Sequence of chain 1.M:
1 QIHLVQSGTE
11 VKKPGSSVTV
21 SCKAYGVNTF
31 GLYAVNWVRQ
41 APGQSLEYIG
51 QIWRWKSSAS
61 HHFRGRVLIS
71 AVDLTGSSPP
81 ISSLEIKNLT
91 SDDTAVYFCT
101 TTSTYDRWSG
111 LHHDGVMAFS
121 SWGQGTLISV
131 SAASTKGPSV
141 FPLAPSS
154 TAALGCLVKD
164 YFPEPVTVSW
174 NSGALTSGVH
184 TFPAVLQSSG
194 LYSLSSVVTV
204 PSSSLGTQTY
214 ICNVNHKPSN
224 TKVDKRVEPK

Sequence of chain 1.F:
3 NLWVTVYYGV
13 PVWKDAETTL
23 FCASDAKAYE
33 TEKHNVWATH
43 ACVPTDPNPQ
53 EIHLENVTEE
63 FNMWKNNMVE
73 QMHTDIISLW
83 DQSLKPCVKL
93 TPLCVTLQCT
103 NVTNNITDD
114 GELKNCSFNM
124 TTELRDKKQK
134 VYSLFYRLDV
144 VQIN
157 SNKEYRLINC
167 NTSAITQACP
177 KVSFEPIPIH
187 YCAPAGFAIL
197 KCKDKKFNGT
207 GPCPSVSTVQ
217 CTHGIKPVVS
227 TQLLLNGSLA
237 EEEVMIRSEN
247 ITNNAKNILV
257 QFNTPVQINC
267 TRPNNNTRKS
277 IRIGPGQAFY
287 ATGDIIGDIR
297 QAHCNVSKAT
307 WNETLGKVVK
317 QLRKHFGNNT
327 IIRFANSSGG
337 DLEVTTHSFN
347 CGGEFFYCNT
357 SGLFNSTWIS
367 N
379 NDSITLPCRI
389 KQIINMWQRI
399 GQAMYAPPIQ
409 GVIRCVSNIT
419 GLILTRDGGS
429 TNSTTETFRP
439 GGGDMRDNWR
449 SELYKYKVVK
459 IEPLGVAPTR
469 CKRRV

The protein below binds the small molecule below.
Small molecule (SMILES): CC(=O)N[C@H]1[C@H](O[C@H]2[C@H](O)[C@@H](NC(C)=O)CO[C@@H]2CO)O[C@H](CO)[C@@H](O[C@@H]2O[C@H](CO[C@H]3O[C@H](CO)[C@@H](O)[C@H](O)[C@@H]3O)[C@@H](O)[C@H](O[C@H]3O[C@H](CO)[C@@H](O)[C@H](O)[C@@H]3O)[C@@H]2O)[C@@H]1O

Binding-site contacts:
Ligand atom O5 contacts residue THR248 of chain 1.F at 3.4 Å (h-bond).
Ligand atom C3 contacts residue ASN246 of chain 1.F at 3.7 Å.
Ligand atom O2 contacts residue HIS3 of chain 1.M at 3.5 Å (h-bond).
Ligand atom O6 contacts residue GLY26 of chain 1.M at 3.9 Å.
Ligand atom C1 contacts residue ASN249 of chain 1.F at 4.1 Å.
Ligand atom O5 contacts residue HIS3 of chain 1.M at 4.0 Å.
Ligand atom C4 contacts residue ASN246 of chain 1.F at 4.2 Å.
Ligand atom C1 contacts residue HIS3 of chain 1.M at 4.1 Å.
Ligand atom C5 contacts residue HIS3 of chain 1.M at 2.9 Å.
Ligand atom C6 contacts residue THR248 of chain 1.F at 4.2 Å.
Ligand atom C1 contacts residue GLN1 of chain 1.M at 4.4 Å.
Ligand atom C1 contacts residue HIS3 of chain 1.M at 2.6 Å.
Ligand atom O5 contacts residue ASN246 of chain 1.F at 2.4 Å (h-bond).
Ligand atom C8 contacts residue ASN246 of chain 1.F at 4.3 Å.
Ligand atom C1 contacts residue ASN246 of chain 1.F at 1.4 Å.
Ligand atom C4 contacts residue HIS3 of chain 1.M at 2.9 Å.
Ligand atom C2 contacts residue HIS3 of chain 1.M at 3.9 Å.
Ligand atom C6 contacts residue GLN1 of chain 1.M at 3.0 Å.
Ligand atom O7 contacts residue TYR25 of chain 1.M at 3.7 Å.
Ligand atom C2 contacts residue HIS3 of chain 1.M at 3.3 Å.
Ligand atom O6 contacts residue GLN1 of chain 1.M at 2.4 Å (h-bond).
Ligand atom C5 contacts residue GLN1 of chain 1.M at 4.4 Å.
Ligand atom C6 contacts residue HIS3 of chain 1.M at 3.8 Å.
Ligand atom C5 contacts residue ASN249 of chain 1.F at 4.3 Å.
Ligand atom C5 contacts residue THR248 of chain 1.F at 3.4 Å.
Ligand atom O6 contacts residue THR248 of chain 1.F at 2.9 Å (h-bond).
Ligand atom O5 contacts residue ASN249 of chain 1.F at 3.6 Å.
Ligand atom C1 contacts residue THR248 of chain 1.F at 3.2 Å.
Ligand atom O5 contacts residue HIS3 of chain 1.M at 3.6 Å.
Ligand atom C2 contacts residue ASN246 of chain 1.F at 2.5 Å.
Ligand atom C5 contacts residue ASN246 of chain 1.F at 3.6 Å.
Ligand atom O5 contacts residue GLN1 of chain 1.M at 4.1 Å.
Ligand atom C3 contacts residue HIS3 of chain 1.M at 2.6 Å.
Ligand atom C7 contacts residue ASN246 of chain 1.F at 3.2 Å.
Ligand atom O6 contacts residue ASN249 of chain 1.F at 3.4 Å (h-bond).
Ligand atom C6 contacts residue ASN249 of chain 1.F at 4.4 Å.
Ligand atom O7 contacts residue ASN246 of chain 1.F at 3.1 Å (h-bond).
Ligand atom O3 contacts residue HIS3 of chain 1.M at 3.0 Å.
Ligand atom N2 contacts residue ASN246 of chain 1.F at 2.9 Å (h-bond).
Ligand atom O4 contacts residue HIS3 of chain 1.M at 2.4 Å.